A small-molecule ligand and the protein it binds are described below.
Small molecule (SMILES): CC(=O)N[C@@H]1[C@@H](O)[C@H](O)[C@@H](CO)O[C@H]1O

Binding-site contacts:
Ligand atom C8 contacts residue ARG377 of chain 1.E at 3.5 Å.
Ligand atom C1 contacts residue SER349 of chain 1.E at 4.2 Å.
Ligand atom O7 contacts residue ASN347 of chain 1.E at 3.0 Å (h-bond).
Ligand atom O5 contacts residue ASN347 of chain 1.E at 2.4 Å (h-bond).
Ligand atom C6 contacts residue ASP350 of chain 1.E at 3.9 Å.
Ligand atom O5 contacts residue ASP350 of chain 1.E at 3.9 Å.
Ligand atom N2 contacts residue ASN347 of chain 1.E at 3.0 Å (h-bond).
Ligand atom C5 contacts residue ASN347 of chain 1.E at 3.7 Å.
Ligand atom C7 contacts residue ARG377 of chain 1.E at 4.5 Å.
Ligand atom N2 contacts residue ARG377 of chain 1.E at 4.4 Å.
Ligand atom C6 contacts residue SER349 of chain 1.E at 3.8 Å.
Ligand atom C3 contacts residue ASN347 of chain 1.E at 3.8 Å.
Ligand atom C5 contacts residue GLN324 of chain 1.E at 4.2 Å.
Ligand atom C1 contacts residue ASN347 of chain 1.E at 1.4 Å.
Ligand atom C2 contacts residue ASN347 of chain 1.E at 2.5 Å.
Ligand atom C7 contacts residue ASN347 of chain 1.E at 3.1 Å.
Ligand atom C8 contacts residue ASN347 of chain 1.E at 3.8 Å.
Ligand atom C5 contacts residue SER349 of chain 1.E at 3.9 Å.
Ligand atom O5 contacts residue SER349 of chain 1.E at 3.9 Å.
Ligand atom C4 contacts residue ASN347 of chain 1.E at 4.2 Å.

Sequence of chain 1.E:
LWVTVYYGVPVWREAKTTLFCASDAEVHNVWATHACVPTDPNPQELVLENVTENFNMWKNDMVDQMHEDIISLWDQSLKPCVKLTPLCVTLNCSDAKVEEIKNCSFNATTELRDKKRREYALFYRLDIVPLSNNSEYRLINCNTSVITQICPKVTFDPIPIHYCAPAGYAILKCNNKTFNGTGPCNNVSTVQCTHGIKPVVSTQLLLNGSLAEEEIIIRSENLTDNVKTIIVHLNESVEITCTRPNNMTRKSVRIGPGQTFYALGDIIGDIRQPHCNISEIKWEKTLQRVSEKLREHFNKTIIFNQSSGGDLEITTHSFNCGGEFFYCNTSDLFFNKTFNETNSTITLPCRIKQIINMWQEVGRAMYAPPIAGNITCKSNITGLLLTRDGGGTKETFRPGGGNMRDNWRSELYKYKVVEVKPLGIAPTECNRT